Sequence of chain 1.A:
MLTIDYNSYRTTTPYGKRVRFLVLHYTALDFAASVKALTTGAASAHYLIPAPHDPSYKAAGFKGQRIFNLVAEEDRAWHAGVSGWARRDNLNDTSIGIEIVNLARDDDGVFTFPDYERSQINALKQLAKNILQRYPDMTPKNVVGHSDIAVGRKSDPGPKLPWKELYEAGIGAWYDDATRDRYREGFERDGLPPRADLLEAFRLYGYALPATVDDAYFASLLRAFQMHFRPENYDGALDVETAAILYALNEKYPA

Binding-site contacts:
Ligand atom O4 contacts residue ASP106 of chain 1.A at 3.2 Å (salt-bridge).
Ligand atom N2 contacts residue THR27 of chain 1.A at 3.5 Å (h-bond).
Ligand atom C3 contacts residue THR27 of chain 1.A at 3.8 Å.
Ligand atom C8 contacts residue ALA1 of chain 1.C at 3.5 Å (hydrophobic).
Ligand atom O7 contacts residue GLY109 of chain 1.A at 3.9 Å.
Ligand atom C6 contacts residue ARG153 of chain 1.A at 3.3 Å.
Ligand atom O7 contacts residue PHE111 of chain 1.A at 3.7 Å.
Ligand atom O7 contacts residue GLU99 of chain 1.A at 3.3 Å (salt-bridge).
Ligand atom C8 contacts residue TYR26 of chain 1.A at 3.8 Å (hydrophobic).
Ligand atom O6 contacts residue LYS154 of chain 1.A at 2.7 Å (salt-bridge).
Ligand atom C7 contacts residue ALA1 of chain 1.C at 3.0 Å (hydrophobic).
Ligand atom N2 contacts residue ALA1 of chain 1.C at 2.9 Å (h-bond).
Ligand atom N2 contacts residue LEU29 of chain 1.A at 3.9 Å.
Ligand atom O3 contacts residue SER155 of chain 1.A at 4.0 Å.
Ligand atom C3 contacts residue ALA1 of chain 1.C at 3.8 Å (hydrophobic).
Ligand atom O7 contacts residue ALA1 of chain 1.C at 3.6 Å (h-bond).
Ligand atom O3 contacts residue PHE111 of chain 1.A at 3.6 Å.
Ligand atom C8 contacts residue ARG105 of chain 1.A at 3.1 Å.
Ligand atom O3 contacts residue LYS154 of chain 1.A at 3.1 Å (salt-bridge).
Ligand atom C2 contacts residue ASP106 of chain 1.A at 4.0 Å.
Ligand atom O5 contacts residue LYS154 of chain 1.A at 3.6 Å.
Ligand atom C6 contacts residue LYS154 of chain 1.A at 3.8 Å.
Ligand atom O7 contacts residue ASP106 of chain 1.A at 2.9 Å (salt-bridge).
Ligand atom C3 contacts residue ASP106 of chain 1.A at 3.9 Å.
Ligand atom C8 contacts residue ASP106 of chain 1.A at 3.3 Å.
Ligand atom O5 contacts residue ARG153 of chain 1.A at 3.5 Å (salt-bridge).
Ligand atom O3 contacts residue ALA1 of chain 1.C at 3.3 Å (h-bond).
Ligand atom O7 contacts residue TYR26 of chain 1.A at 2.4 Å (h-bond).
Ligand atom C4 contacts residue ARG153 of chain 1.A at 3.5 Å.
Ligand atom C7 contacts residue ASP106 of chain 1.A at 3.3 Å.
Ligand atom C2 contacts residue ALA1 of chain 1.C at 3.2 Å (hydrophobic).
Ligand atom C4 contacts residue LYS154 of chain 1.A at 3.7 Å.
Ligand atom O7 contacts residue LEU38 of chain 1.A at 3.9 Å.
Ligand atom O3 contacts residue THR27 of chain 1.A at 4.0 Å.
Ligand atom C7 contacts residue TYR26 of chain 1.A at 3.4 Å (hydrophobic).
Ligand atom N2 contacts residue ASP106 of chain 1.A at 2.9 Å (salt-bridge).
Ligand atom C8 contacts residue ALA104 of chain 1.A at 3.5 Å (hydrophobic).
Ligand atom C1 contacts residue ASP106 of chain 1.A at 4.0 Å.
Ligand atom C3 contacts residue LYS154 of chain 1.A at 3.9 Å.
Ligand atom C1 contacts residue LEU29 of chain 1.A at 3.8 Å (hydrophobic).

Sequence of chain 1.C:
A

This small molecule binds to this protein.
Small molecule (SMILES): CO[C@@H]1O[C@H](CO)[C@@H](O[C@@H]2O[C@H](CO)[C@@H](O[C@@H]3O[C@H](CO)[C@@H](O)[C@H](O)[C@H]3NC(C)=O)[C@H](O)[C@H]2NC(C)=O)[C@H](O)[C@H]1NC(C)=O